Sequence of chain 1.B:
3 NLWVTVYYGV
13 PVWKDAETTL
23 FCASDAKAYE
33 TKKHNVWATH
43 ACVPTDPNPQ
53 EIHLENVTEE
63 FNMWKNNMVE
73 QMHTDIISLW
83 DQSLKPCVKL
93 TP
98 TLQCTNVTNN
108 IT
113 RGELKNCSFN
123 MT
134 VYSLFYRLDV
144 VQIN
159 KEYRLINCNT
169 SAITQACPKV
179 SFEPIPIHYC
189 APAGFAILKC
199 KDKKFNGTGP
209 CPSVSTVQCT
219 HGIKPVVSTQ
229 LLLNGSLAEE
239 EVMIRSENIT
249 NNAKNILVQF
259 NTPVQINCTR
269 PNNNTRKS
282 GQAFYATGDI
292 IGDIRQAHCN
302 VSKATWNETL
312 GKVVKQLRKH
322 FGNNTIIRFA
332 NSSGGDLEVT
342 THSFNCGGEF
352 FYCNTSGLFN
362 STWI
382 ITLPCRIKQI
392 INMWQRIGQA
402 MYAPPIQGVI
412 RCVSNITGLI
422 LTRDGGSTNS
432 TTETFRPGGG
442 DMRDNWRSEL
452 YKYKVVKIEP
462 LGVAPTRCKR

The protein below binds the small molecule below.
Small molecule (SMILES): CC(=O)N[C@@H]1[C@@H](O)[C@H](O)[C@@H](CO)O[C@H]1O

Binding-site contacts:
Ligand atom O6 contacts residue ILE146 of chain 1.B at 4.5 Å.
Ligand atom C3 contacts residue ASN167 of chain 1.B at 3.8 Å.
Ligand atom C7 contacts residue ASN167 of chain 1.B at 3.2 Å.
Ligand atom N2 contacts residue ASN167 of chain 1.B at 2.8 Å (h-bond).
Ligand atom C6 contacts residue ARG162 of chain 1.B at 4.1 Å.
Ligand atom C2 contacts residue ARG162 of chain 1.B at 4.2 Å.
Ligand atom C4 contacts residue ASN167 of chain 1.B at 4.2 Å.
Ligand atom C5 contacts residue ARG162 of chain 1.B at 4.0 Å.
Ligand atom O5 contacts residue ARG162 of chain 1.B at 2.9 Å (salt-bridge).
Ligand atom C1 contacts residue ARG162 of chain 1.B at 3.5 Å.
Ligand atom C2 contacts residue ASN167 of chain 1.B at 2.4 Å.
Ligand atom O5 contacts residue ASN167 of chain 1.B at 2.4 Å (h-bond).
Ligand atom O7 contacts residue ASN167 of chain 1.B at 3.3 Å (h-bond).
Ligand atom C6 contacts residue ILE146 of chain 1.B at 4.2 Å (hydrophobic).
Ligand atom C1 contacts residue ASN167 of chain 1.B at 1.4 Å.
Ligand atom C5 contacts residue ASN167 of chain 1.B at 3.7 Å.
Ligand atom C8 contacts residue ASN167 of chain 1.B at 4.1 Å.